Binding-site contacts:
Ligand atom C18 contacts residue TYR137 of chain 1.A at 3.0 Å (hydrophobic).
Ligand atom C21 contacts residue HIS133 of chain 1.A at 3.7 Å.
Ligand atom O24 contacts residue GLN96 of chain 1.A at 3.6 Å.
Ligand atom C11 contacts residue ARG98 of chain 1.A at 3.8 Å.
Ligand atom C20 contacts residue TYR137 of chain 1.A at 3.4 Å (hydrophobic).
Ligand atom C7 contacts residue MET174 of chain 1.A at 3.6 Å (hydrophobic).
Ligand atom C22 contacts residue HIS259 of chain 1.A at 3.5 Å.
Ligand atom C2 contacts residue ILE91 of chain 1.A at 4.0 Å (hydrophobic).
Ligand atom O24 contacts residue PHE92 of chain 1.A at 3.6 Å.
Ligand atom C21 contacts residue TYR283 of chain 1.A at 3.0 Å (hydrophobic).
Ligand atom C17 contacts residue TYR137 of chain 1.A at 3.6 Å (hydrophobic).
Ligand atom C18 contacts residue HIS259 of chain 1.A at 3.2 Å.
Ligand atom O24 contacts residue HIS259 of chain 1.A at 3.8 Å.
Ligand atom C20 contacts residue HIS133 of chain 1.A at 3.5 Å.
Ligand atom C14 contacts residue ILE136 of chain 1.A at 3.3 Å (hydrophobic).
Ligand atom C21 contacts residue SER99 of chain 1.A at 3.5 Å.
Ligand atom O12 contacts residue ARG98 of chain 1.A at 2.8 Å.
Ligand atom C19 contacts residue TYR137 of chain 1.A at 3.7 Å (hydrophobic).
Ligand atom C10 contacts residue LEU140 of chain 1.A at 3.9 Å (hydrophobic).
Ligand atom C3 contacts residue ILE151 of chain 1.A at 3.7 Å (hydrophobic).
Ligand atom C15 contacts residue LEU140 of chain 1.A at 3.8 Å (hydrophobic).
Ligand atom C5 contacts residue ILE151 of chain 1.A at 3.9 Å (hydrophobic).
Ligand atom O23 contacts residue LEU263 of chain 1.A at 3.1 Å.
Ligand atom C13 contacts residue ILE136 of chain 1.A at 3.5 Å (hydrophobic).
Ligand atom O23 contacts residue TYR283 of chain 1.A at 3.0 Å.
Ligand atom C20 contacts residue TYR283 of chain 1.A at 3.3 Å (hydrophobic).
Ligand atom O23 contacts residue LEU279 of chain 1.A at 3.9 Å.
Ligand atom C21 contacts residue HIS259 of chain 1.A at 3.9 Å.
Ligand atom C21 contacts residue LEU279 of chain 1.A at 3.8 Å (hydrophobic).
Ligand atom C13 contacts residue SER99 of chain 1.A at 3.9 Å.
Ligand atom C20 contacts residue HIS259 of chain 1.A at 3.3 Å.
Ligand atom C16 contacts residue SER99 of chain 1.A at 3.9 Å.
Ligand atom C14 contacts residue SER99 of chain 1.A at 3.8 Å.
Ligand atom C17 contacts residue MET174 of chain 1.A at 3.8 Å (hydrophobic).
Ligand atom C22 contacts residue TYR283 of chain 1.A at 3.4 Å (hydrophobic).
Ligand atom O23 contacts residue HIS259 of chain 1.A at 3.5 Å.
Ligand atom C20 contacts residue SER99 of chain 1.A at 3.5 Å.
Ligand atom C22 contacts residue LEU279 of chain 1.A at 3.9 Å (hydrophobic).
Ligand atom C19 contacts residue HIS259 of chain 1.A at 3.6 Å.
Ligand atom C19 contacts residue SER99 of chain 1.A at 3.0 Å.

A small-molecule ligand and the protein it binds are described below.
Small molecule (SMILES): CCCCC/C=C/C=C1C(=O)C=C[C@@H]1C/C=C/CCCC(=O)O

Sequence of chain 1.A:
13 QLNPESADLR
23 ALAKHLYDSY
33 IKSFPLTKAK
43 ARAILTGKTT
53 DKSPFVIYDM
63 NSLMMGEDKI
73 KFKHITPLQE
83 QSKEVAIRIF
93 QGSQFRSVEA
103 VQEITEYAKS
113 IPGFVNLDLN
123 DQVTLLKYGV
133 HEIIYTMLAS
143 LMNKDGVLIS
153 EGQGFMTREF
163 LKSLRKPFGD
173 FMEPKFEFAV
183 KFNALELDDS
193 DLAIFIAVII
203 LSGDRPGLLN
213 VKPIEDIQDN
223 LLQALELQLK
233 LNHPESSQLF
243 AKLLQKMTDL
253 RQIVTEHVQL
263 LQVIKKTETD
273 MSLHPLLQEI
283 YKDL